Sequence of chain 1.B:
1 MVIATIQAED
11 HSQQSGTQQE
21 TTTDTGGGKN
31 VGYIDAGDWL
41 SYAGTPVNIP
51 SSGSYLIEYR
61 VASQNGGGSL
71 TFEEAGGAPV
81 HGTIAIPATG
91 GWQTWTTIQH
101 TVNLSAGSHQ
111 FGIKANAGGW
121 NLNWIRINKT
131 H

The protein below binds the small molecule below.
Small molecule (SMILES): OC[C@H]1O[C@@H](O[C@H]2[C@H](O)[C@@H](O)[C@H](O)O[C@@H]2CO)[C@H](O)[C@@H](O)[C@@H]1O

Binding-site contacts:
Ligand atom C6 contacts residue GLY76 of chain 1.B at 4.1 Å.
Ligand atom O3 contacts residue SER41 of chain 1.B at 3.2 Å.
Ligand atom O4 contacts residue LYS114 of chain 1.B at 3.4 Å.
Ligand atom C4 contacts residue GLU73 of chain 1.B at 3.3 Å.
Ligand atom C5 contacts residue GLY76 of chain 1.B at 4.0 Å.
Ligand atom C6 contacts residue GLU73 of chain 1.B at 3.4 Å.
Ligand atom O3 contacts residue ALA75 of chain 1.B at 3.7 Å.
Ligand atom O4 contacts residue TRP39 of chain 1.B at 4.0 Å.
Ligand atom C4 contacts residue TRP39 of chain 1.B at 3.7 Å (hydrophobic).
Ligand atom O6 contacts residue ALA75 of chain 1.B at 3.5 Å.
Ligand atom O6 contacts residue GLY77 of chain 1.B at 3.8 Å.
Ligand atom C3 contacts residue GLY76 of chain 1.B at 3.9 Å.
Ligand atom O5 contacts residue TRP39 of chain 1.B at 3.9 Å.
Ligand atom O6 contacts residue GLU73 of chain 1.B at 2.7 Å (salt-bridge).
Ligand atom O6 contacts residue GLU74 of chain 1.B at 3.4 Å (salt-bridge).
Ligand atom C1 contacts residue GLN13 of chain 1.B at 4.0 Å.
Ligand atom C6 contacts residue LEU40 of chain 1.B at 4.0 Å (hydrophobic).
Ligand atom O2 contacts residue GLN13 of chain 1.B at 2.7 Å (h-bond).
Ligand atom C2 contacts residue GLY76 of chain 1.B at 3.7 Å.
Ligand atom O6 contacts residue GLY112 of chain 1.B at 3.9 Å.
Ligand atom O3 contacts residue LYS114 of chain 1.B at 3.2 Å (salt-bridge).
Ligand atom O1 contacts residue GLN13 of chain 1.B at 3.1 Å.
Ligand atom O3 contacts residue GLY76 of chain 1.B at 3.5 Å (h-bond).
Ligand atom C3 contacts residue LYS114 of chain 1.B at 3.8 Å.
Ligand atom C6 contacts residue TRP39 of chain 1.B at 4.0 Å (hydrophobic).
Ligand atom O2 contacts residue ALA43 of chain 1.B at 3.8 Å.
Ligand atom O6 contacts residue GLY76 of chain 1.B at 3.3 Å (h-bond).
Ligand atom C1 contacts residue TRP39 of chain 1.B at 4.0 Å (hydrophobic).
Ligand atom O4 contacts residue GLY76 of chain 1.B at 3.5 Å.
Ligand atom O4 contacts residue GLU73 of chain 1.B at 2.8 Å (salt-bridge).
Ligand atom C4 contacts residue GLY77 of chain 1.B at 4.0 Å.
Ligand atom O3 contacts residue TRP39 of chain 1.B at 3.7 Å.
Ligand atom C5 contacts residue TRP39 of chain 1.B at 3.6 Å (hydrophobic).
Ligand atom O5 contacts residue GLY76 of chain 1.B at 3.1 Å (h-bond).
Ligand atom O2 contacts residue SER41 of chain 1.B at 2.9 Å (h-bond).
Ligand atom C1 contacts residue GLY76 of chain 1.B at 3.9 Å.
Ligand atom C2 contacts residue GLN13 of chain 1.B at 3.4 Å.
Ligand atom C4 contacts residue GLY76 of chain 1.B at 4.0 Å.
Ligand atom C5 contacts residue GLU73 of chain 1.B at 3.9 Å.
Ligand atom C2 contacts residue SER41 of chain 1.B at 3.8 Å.